The small molecule below binds the protein below.
Small molecule (SMILES): Nc1ncnc2c1ncn2[C@@H]1O[C@H](CO[P](=O)(O)O[P](=O)(O)NP(=O)(O)O)[C@@H](O)[C@H]1O

Binding-site contacts:
Ligand atom N6 contacts residue VAL104 of chain 1.A at 3.4 Å.
Ligand atom O3' contacts residue GLU170 of chain 1.A at 2.8 Å (salt-bridge).
Ligand atom N3B contacts residue SEP17 of chain 1.B at 3.3 Å (h-bond).
Ligand atom O4' contacts residue GLY50 of chain 1.A at 3.5 Å.
Ligand atom PA contacts residue ASP184 of chain 1.A at 3.6 Å.
Ligand atom O2A contacts residue ASP184 of chain 1.A at 3.0 Å (salt-bridge).
Ligand atom PB contacts residue ASP184 of chain 1.A at 3.4 Å.
Ligand atom PB contacts residue MG1 of chain 1.D at 3.4 Å.
Ligand atom N9 contacts residue VAL57 of chain 1.A at 3.6 Å.
Ligand atom O5' contacts residue VAL57 of chain 1.A at 3.4 Å.
Ligand atom N7 contacts residue MET120 of chain 1.A at 3.6 Å.
Ligand atom O1B contacts residue ASP184 of chain 1.A at 3.0 Å (salt-bridge).
Ligand atom C2 contacts residue PHE327 of chain 1.A at 3.6 Å (hydrophobic).
Ligand atom O4' contacts residue VAL57 of chain 1.A at 3.3 Å.
Ligand atom N3 contacts residue PHE327 of chain 1.A at 3.5 Å.
Ligand atom O1A contacts residue LYS72 of chain 1.A at 3.2 Å (salt-bridge).
Ligand atom O1A contacts residue ASP184 of chain 1.A at 3.2 Å.
Ligand atom N3B contacts residue MG1 of chain 1.D at 2.0 Å.
Ligand atom C2' contacts residue GLU127 of chain 1.A at 3.5 Å.
Ligand atom N3B contacts residue ASP184 of chain 1.A at 3.0 Å (salt-bridge).
Ligand atom O1B contacts residue MG1 of chain 1.E at 2.1 Å.
Ligand atom C5 contacts residue LEU173 of chain 1.A at 3.5 Å (hydrophobic).
Ligand atom O1B contacts residue LYS72 of chain 1.A at 3.3 Å (salt-bridge).
Ligand atom N7 contacts residue THR183 of chain 1.A at 3.2 Å (h-bond).
Ligand atom C2 contacts residue VAL123 of chain 1.A at 3.5 Å (hydrophobic).
Ligand atom O3' contacts residue GLU127 of chain 1.A at 2.9 Å (salt-bridge).
Ligand atom N1 contacts residue VAL123 of chain 1.A at 3.0 Å (h-bond).
Ligand atom N1 contacts residue ALA70 of chain 1.A at 3.5 Å.
Ligand atom O2A contacts residue ASN171 of chain 1.A at 3.0 Å (h-bond).
Ligand atom O2A contacts residue MG1 of chain 1.D at 2.0 Å.
Ligand atom O3A contacts residue LYS72 of chain 1.A at 3.0 Å (salt-bridge).
Ligand atom O1B contacts residue SEP17 of chain 1.B at 3.0 Å (h-bond).
Ligand atom O3' contacts residue ARG14 of chain 1.B at 3.0 Å (salt-bridge).
Ligand atom PA contacts residue MG1 of chain 1.D at 3.4 Å.
Ligand atom O2B contacts residue GLY52 of chain 1.A at 2.8 Å.
Ligand atom C6 contacts residue LEU173 of chain 1.A at 3.6 Å (hydrophobic).
Ligand atom C6 contacts residue ALA70 of chain 1.A at 3.4 Å (hydrophobic).
Ligand atom N6 contacts residue GLU121 of chain 1.A at 3.0 Å (salt-bridge).
Ligand atom PB contacts residue MG1 of chain 1.E at 3.5 Å.
Ligand atom O2' contacts residue GLU127 of chain 1.A at 2.5 Å (salt-bridge).

Sequence of chain 1.B:
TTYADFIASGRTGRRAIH

Sequence of chain 1.A:
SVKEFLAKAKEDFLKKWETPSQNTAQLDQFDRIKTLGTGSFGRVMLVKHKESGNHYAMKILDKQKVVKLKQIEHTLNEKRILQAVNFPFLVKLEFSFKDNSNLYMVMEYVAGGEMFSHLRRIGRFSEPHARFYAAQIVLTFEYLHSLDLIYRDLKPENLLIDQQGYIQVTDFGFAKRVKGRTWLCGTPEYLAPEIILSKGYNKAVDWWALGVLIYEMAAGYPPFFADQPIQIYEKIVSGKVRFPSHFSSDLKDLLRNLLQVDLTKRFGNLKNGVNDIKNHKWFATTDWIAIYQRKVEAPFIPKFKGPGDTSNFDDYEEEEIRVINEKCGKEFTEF